Sequence of chain 7.E:
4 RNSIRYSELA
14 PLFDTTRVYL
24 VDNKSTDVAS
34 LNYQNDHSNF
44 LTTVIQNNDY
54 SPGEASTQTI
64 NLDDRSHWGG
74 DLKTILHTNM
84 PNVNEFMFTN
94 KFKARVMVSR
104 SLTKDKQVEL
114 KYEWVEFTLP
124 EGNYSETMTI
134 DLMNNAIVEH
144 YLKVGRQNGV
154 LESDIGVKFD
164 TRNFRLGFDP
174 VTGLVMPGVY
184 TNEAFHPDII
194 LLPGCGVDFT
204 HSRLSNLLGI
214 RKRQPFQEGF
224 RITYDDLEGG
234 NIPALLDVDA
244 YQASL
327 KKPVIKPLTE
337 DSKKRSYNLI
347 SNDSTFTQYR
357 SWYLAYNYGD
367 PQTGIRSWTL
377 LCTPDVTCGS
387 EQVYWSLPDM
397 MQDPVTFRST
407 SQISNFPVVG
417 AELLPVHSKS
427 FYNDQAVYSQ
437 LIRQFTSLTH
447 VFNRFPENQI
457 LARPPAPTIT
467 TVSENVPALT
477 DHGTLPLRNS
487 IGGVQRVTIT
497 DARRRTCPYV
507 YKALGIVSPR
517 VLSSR

A protein and the small-molecule ligand that binds it are described below.
Small molecule (SMILES): CC(C)[C@H](NC(=O)[C@@H]1CCCN1C(=O)[C@H](CC(N)=O)NC(=O)[C@H](Cc1ccccc1)NC(=O)[C@@H](N)[C@@H](C)O)C(=O)N[C@@H](Cc1ccc(O)cc1)C(=O)N1CCC[C@H]1C(=O)N[C@@H](Cc1ccc(O)cc1)C(=O)N[C@@H](CC(=O)O)C(=O)N[C@H](C=O)[C@@H](C)O

Binding-site contacts:
Ligand atom OH contacts residue HIS446 of chain 7.D at 3.1 Å (h-bond).
Ligand atom O contacts residue HIS446 of chain 7.D at 2.8 Å.
Ligand atom OH contacts residue MET179 of chain 7.E at 3.5 Å (h-bond).
Ligand atom CB contacts residue ARG450 of chain 7.D at 3.6 Å.
Ligand atom CE1 contacts residue PRO180 of chain 7.E at 3.2 Å (hydrophobic).
Ligand atom CG1 contacts residue ARG450 of chain 7.D at 3.4 Å.
Ligand atom CG contacts residue LYS339 of chain 7.D at 3.8 Å.
Ligand atom CG1 contacts residue PHE451 of chain 7.D at 3.4 Å (hydrophobic).
Ligand atom CZ contacts residue HIS446 of chain 7.D at 3.7 Å.
Ligand atom O contacts residue ARG450 of chain 7.D at 3.3 Å (salt-bridge).
Ligand atom CG1 contacts residue GLU155 of chain 7.D at 3.8 Å.
Ligand atom CZ contacts residue ASP172 of chain 7.E at 3.9 Å.
Ligand atom CE1 contacts residue ARG149 of chain 7.D at 3.6 Å.
Ligand atom CG contacts residue PRO452 of chain 7.D at 3.5 Å (hydrophobic).
Ligand atom CG contacts residue TYR244 of chain 7.E at 3.1 Å (hydrophobic).
Ligand atom CE1 contacts residue THR445 of chain 7.D at 3.3 Å.
Ligand atom CA contacts residue LYS339 of chain 7.D at 3.1 Å.
Ligand atom CG2 contacts residue GLU155 of chain 7.D at 3.7 Å.
Ligand atom CD contacts residue ARG450 of chain 7.D at 2.9 Å.
Ligand atom CD1 contacts residue PRO180 of chain 7.E at 3.5 Å (hydrophobic).
Ligand atom OH contacts residue LEU239 of chain 7.E at 3.7 Å.
Ligand atom CG2 contacts residue LEU145 of chain 7.D at 3.8 Å (hydrophobic).
Ligand atom CZ contacts residue THR445 of chain 7.D at 3.4 Å.
Ligand atom O contacts residue ARG149 of chain 7.D at 2.6 Å (salt-bridge).
Ligand atom C contacts residue ARG149 of chain 7.D at 3.8 Å.
Ligand atom OD1 contacts residue GLU155 of chain 7.D at 3.8 Å.
Ligand atom ND2 contacts residue GLU155 of chain 7.D at 3.1 Å (salt-bridge).
Ligand atom CB contacts residue PRO452 of chain 7.D at 3.9 Å (hydrophobic).
Ligand atom C contacts residue HIS446 of chain 7.D at 3.4 Å.
Ligand atom CB contacts residue LYS339 of chain 7.D at 2.9 Å.
Ligand atom CA contacts residue GLU155 of chain 7.D at 3.9 Å.
Ligand atom OD1 contacts residue LYS339 of chain 7.D at 2.9 Å (salt-bridge).
Ligand atom CZ contacts residue ARG149 of chain 7.D at 3.8 Å.
Ligand atom CE2 contacts residue HIS446 of chain 7.D at 3.5 Å.
Ligand atom CG contacts residue GLU155 of chain 7.D at 3.8 Å.
Ligand atom OD2 contacts residue LYS339 of chain 7.D at 3.6 Å.
Ligand atom OH contacts residue THR445 of chain 7.D at 3.2 Å.
Ligand atom CG contacts residue ARG450 of chain 7.D at 3.5 Å.
Ligand atom CE2 contacts residue MET179 of chain 7.E at 3.8 Å (hydrophobic).
Ligand atom CB contacts residue GLN245 of chain 7.E at 3.5 Å.

Sequence of chain 7.D:
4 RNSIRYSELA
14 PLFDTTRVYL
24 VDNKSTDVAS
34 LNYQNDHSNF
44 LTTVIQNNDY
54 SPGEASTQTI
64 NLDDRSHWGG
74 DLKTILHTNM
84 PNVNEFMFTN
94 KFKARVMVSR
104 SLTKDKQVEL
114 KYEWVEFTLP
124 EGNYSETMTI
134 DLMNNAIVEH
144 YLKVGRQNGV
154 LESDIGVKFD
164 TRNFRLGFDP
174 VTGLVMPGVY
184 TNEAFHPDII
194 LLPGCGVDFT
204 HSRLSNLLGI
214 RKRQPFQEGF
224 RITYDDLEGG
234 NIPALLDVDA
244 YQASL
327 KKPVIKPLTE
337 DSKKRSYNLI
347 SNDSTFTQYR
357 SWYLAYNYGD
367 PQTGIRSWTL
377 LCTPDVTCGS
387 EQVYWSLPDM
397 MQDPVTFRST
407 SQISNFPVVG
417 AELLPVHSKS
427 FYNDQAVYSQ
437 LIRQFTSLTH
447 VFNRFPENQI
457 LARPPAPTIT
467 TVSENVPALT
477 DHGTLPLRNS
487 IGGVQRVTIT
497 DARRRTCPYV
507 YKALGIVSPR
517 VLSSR